This small molecule binds to this protein.
Small molecule (SMILES): CC(=O)N[C@H]1[C@H](O[C@H]2[C@H](O)[C@@H](NC(C)=O)CO[C@@H]2CO)O[C@H](CO)[C@@H](O)[C@@H]1O

Sequence of chain 1.E:
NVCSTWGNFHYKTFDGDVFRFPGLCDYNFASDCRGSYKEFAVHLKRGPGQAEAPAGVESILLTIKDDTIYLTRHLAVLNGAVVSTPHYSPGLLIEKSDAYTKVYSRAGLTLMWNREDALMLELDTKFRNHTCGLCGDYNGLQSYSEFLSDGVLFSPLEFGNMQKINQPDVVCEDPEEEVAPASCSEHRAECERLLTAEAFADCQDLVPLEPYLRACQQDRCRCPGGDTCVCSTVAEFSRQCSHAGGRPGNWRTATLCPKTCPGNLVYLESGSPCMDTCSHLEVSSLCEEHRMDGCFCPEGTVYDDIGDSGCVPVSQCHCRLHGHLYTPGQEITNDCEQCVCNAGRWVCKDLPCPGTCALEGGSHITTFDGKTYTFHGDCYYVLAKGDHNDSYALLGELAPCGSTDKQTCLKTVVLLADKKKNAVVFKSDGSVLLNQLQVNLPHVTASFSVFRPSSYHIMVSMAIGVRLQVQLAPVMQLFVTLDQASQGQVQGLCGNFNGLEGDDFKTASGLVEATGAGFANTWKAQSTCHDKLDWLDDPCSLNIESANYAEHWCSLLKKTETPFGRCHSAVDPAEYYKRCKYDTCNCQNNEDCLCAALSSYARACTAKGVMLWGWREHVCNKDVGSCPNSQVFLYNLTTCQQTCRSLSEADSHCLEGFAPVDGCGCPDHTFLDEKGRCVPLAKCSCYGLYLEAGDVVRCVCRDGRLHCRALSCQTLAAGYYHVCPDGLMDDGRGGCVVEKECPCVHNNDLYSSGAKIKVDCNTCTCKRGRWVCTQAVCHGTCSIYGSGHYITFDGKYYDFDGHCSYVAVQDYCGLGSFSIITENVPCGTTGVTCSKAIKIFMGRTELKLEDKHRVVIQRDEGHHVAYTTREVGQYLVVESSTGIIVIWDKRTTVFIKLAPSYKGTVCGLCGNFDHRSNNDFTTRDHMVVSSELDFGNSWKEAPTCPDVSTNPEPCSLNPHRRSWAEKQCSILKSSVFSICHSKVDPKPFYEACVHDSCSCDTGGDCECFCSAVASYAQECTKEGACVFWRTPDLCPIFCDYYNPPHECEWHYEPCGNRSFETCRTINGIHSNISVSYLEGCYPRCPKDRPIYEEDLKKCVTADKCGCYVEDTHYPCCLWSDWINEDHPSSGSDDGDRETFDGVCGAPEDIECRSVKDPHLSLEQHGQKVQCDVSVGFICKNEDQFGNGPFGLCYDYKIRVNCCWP

Binding-site contacts:
Ligand atom O7 contacts residue SER942 of chain 1.E at 4.1 Å.
Ligand atom O3 contacts residue SER943 of chain 1.E at 3.8 Å.
Ligand atom O5 contacts residue SER943 of chain 1.E at 4.2 Å.
Ligand atom C3 contacts residue SER943 of chain 1.E at 4.4 Å.
Ligand atom C3 contacts residue ASN1134 of chain 1.E at 3.8 Å.
Ligand atom C8 contacts residue HIS1132 of chain 1.E at 3.3 Å.
Ligand atom O5 contacts residue ASN1134 of chain 1.E at 2.4 Å (h-bond).
Ligand atom N2 contacts residue GLU941 of chain 1.E at 4.1 Å.
Ligand atom C1 contacts residue SER943 of chain 1.E at 4.2 Å.
Ligand atom C8 contacts residue GLU941 of chain 1.E at 3.9 Å.
Ligand atom N2 contacts residue HIS1132 of chain 1.E at 4.2 Å.
Ligand atom O7 contacts residue SER943 of chain 1.E at 3.6 Å.
Ligand atom C6 contacts residue SER943 of chain 1.E at 4.1 Å.
Ligand atom O6 contacts residue ALA928 of chain 1.E at 4.4 Å.
Ligand atom O6 contacts residue SER943 of chain 1.E at 3.7 Å.
Ligand atom N2 contacts residue ASN1134 of chain 1.E at 2.9 Å (h-bond).
Ligand atom C5 contacts residue ASN1134 of chain 1.E at 3.6 Å.
Ligand atom C7 contacts residue GLU941 of chain 1.E at 3.9 Å.
Ligand atom O7 contacts residue GLU941 of chain 1.E at 4.4 Å.
Ligand atom C2 contacts residue ASN1134 of chain 1.E at 2.5 Å.
Ligand atom C8 contacts residue SER1133 of chain 1.E at 4.4 Å.
Ligand atom C4 contacts residue SER943 of chain 1.E at 3.8 Å.
Ligand atom C1 contacts residue ASN1134 of chain 1.E at 1.4 Å.
Ligand atom C7 contacts residue HIS1132 of chain 1.E at 4.3 Å.
Ligand atom C5 contacts residue SER943 of chain 1.E at 4.1 Å.
Ligand atom C7 contacts residue ASN1134 of chain 1.E at 4.0 Å.
Ligand atom C2 contacts residue SER943 of chain 1.E at 4.4 Å.
Ligand atom C4 contacts residue ASN1134 of chain 1.E at 4.2 Å.